Sequence of chain 3.B:
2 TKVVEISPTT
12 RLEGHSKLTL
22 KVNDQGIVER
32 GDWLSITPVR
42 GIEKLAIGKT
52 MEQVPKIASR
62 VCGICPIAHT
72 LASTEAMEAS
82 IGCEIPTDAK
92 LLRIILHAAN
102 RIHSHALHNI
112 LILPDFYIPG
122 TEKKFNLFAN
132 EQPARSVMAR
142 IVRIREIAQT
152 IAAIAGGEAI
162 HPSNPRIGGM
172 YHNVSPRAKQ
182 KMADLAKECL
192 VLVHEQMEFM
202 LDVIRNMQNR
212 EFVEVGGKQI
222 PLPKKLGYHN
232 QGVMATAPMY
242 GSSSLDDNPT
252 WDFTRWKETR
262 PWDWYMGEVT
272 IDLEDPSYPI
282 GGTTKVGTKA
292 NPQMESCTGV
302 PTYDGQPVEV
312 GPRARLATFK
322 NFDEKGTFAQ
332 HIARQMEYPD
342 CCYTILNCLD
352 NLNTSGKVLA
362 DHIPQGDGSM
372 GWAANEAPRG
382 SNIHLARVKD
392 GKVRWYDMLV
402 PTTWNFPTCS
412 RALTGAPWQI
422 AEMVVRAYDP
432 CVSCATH

This protein binds this small molecule.
Small molecule (SMILES): N#C[Fe](=C=O)(C#N)[Ni]C#[O+]

Binding-site contacts:
Ligand atom C contacts residue CYS63 of chain 3.B at 3.1 Å (hydrophobic).
Ligand atom O3 contacts residue ASN383 of chain 3.B at 3.1 Å.
Ligand atom O3 contacts residue ALA378 of chain 3.B at 3.4 Å.
Ligand atom C1 contacts residue ARG380 of chain 3.B at 3.5 Å.
Ligand atom O3 contacts residue HIS70 of chain 3.B at 3.5 Å.
Ligand atom N1 contacts residue ARG380 of chain 3.B at 2.9 Å (salt-bridge).
Ligand atom N1 contacts residue CYS66 of chain 3.B at 3.5 Å.
Ligand atom C contacts residue CYS432 of chain 3.B at 2.8 Å (hydrophobic).
Ligand atom O contacts residue CYS432 of chain 3.B at 3.3 Å (h-bond).
Ligand atom C1 contacts residue CYS66 of chain 3.B at 3.1 Å (hydrophobic).
Ligand atom FE contacts residue CYS435 of chain 3.B at 2.4 Å.
Ligand atom O contacts residue ARG380 of chain 3.B at 2.7 Å (salt-bridge).
Ligand atom N2 contacts residue PRO402 of chain 3.B at 3.3 Å.
Ligand atom O3 contacts residue ALA69 of chain 3.B at 3.6 Å.
Ligand atom N2 contacts residue THR403 of chain 3.B at 2.8 Å (h-bond).
Ligand atom NI contacts residue CYS435 of chain 3.B at 2.6 Å.
Ligand atom C3 contacts residue CYS66 of chain 3.B at 3.2 Å (hydrophobic).
Ligand atom C contacts residue ILE65 of chain 3.B at 3.6 Å (hydrophobic).
Ligand atom NI contacts residue CYS432 of chain 3.B at 2.4 Å.
Ligand atom C contacts residue CYS66 of chain 3.B at 3.3 Å (hydrophobic).
Ligand atom N1 contacts residue ALA378 of chain 3.B at 3.4 Å.
Ligand atom C2 contacts residue CYS435 of chain 3.B at 3.1 Å (hydrophobic).
Ligand atom C3 contacts residue PRO402 of chain 3.B at 3.5 Å (hydrophobic).
Ligand atom C contacts residue ARG380 of chain 3.B at 3.2 Å.
Ligand atom C1 contacts residue ALA378 of chain 3.B at 3.6 Å (hydrophobic).
Ligand atom C2 contacts residue CYS432 of chain 3.B at 3.6 Å (hydrophobic).
Ligand atom NI contacts residue CYS63 of chain 3.B at 2.2 Å.
Ligand atom C3 contacts residue VAL401 of chain 3.B at 3.5 Å (hydrophobic).
Ligand atom C3 contacts residue HIS70 of chain 3.B at 3.5 Å.
Ligand atom NI contacts residue CYS66 of chain 3.B at 2.5 Å.
Ligand atom O3 contacts residue VAL401 of chain 3.B at 3.5 Å.
Ligand atom O contacts residue ILE65 of chain 3.B at 3.1 Å.
Ligand atom O3 contacts residue PRO402 of chain 3.B at 3.3 Å.
Ligand atom N2 contacts residue CYS432 of chain 3.B at 3.7 Å.
Ligand atom C3 contacts residue CYS435 of chain 3.B at 3.3 Å (hydrophobic).
Ligand atom C3 contacts residue ALA378 of chain 3.B at 3.6 Å (hydrophobic).
Ligand atom N2 contacts residue CYS435 of chain 3.B at 3.4 Å.
Ligand atom FE contacts residue CYS66 of chain 3.B at 2.4 Å.
Ligand atom N1 contacts residue PRO379 of chain 3.B at 3.2 Å.
Ligand atom C2 contacts residue PRO402 of chain 3.B at 3.4 Å (hydrophobic).